The protein below binds the small molecule below.
Small molecule (SMILES): CN1C(=O)C[C@@H]2CN(C3CCC(Nc4ncnc5[nH]cc(C6CCOCC6)c45)CC3)CC[C@@H]21

Binding-site contacts:
Ligand atom N5 contacts residue VAL104 of chain 1.A at 2.8 Å (h-bond).
Ligand atom C19 contacts residue VAL87 of chain 1.A at 3.5 Å (hydrophobic).
Ligand atom C5 contacts residue ASP113 of chain 1.A at 3.3 Å.
Ligand atom O1 contacts residue LYS54 of chain 1.A at 3.3 Å.
Ligand atom C1 contacts residue GLY34 of chain 1.A at 3.8 Å.
Ligand atom C5 contacts residue LEU118 of chain 1.A at 3.7 Å (hydrophobic).
Ligand atom N5 contacts residue TYR103 of chain 1.A at 3.7 Å.
Ligand atom C6 contacts residue MET33 of chain 1.A at 3.6 Å (hydrophobic).
Ligand atom O contacts residue GLU35 of chain 1.A at 3.7 Å.
Ligand atom C19 contacts residue TYR103 of chain 1.A at 3.4 Å (hydrophobic).
Ligand atom N4 contacts residue VAL104 of chain 1.A at 3.7 Å.
Ligand atom C21 contacts residue VAL41 of chain 1.A at 3.9 Å (hydrophobic).
Ligand atom N5 contacts residue VAL87 of chain 1.A at 3.8 Å.
Ligand atom C15 contacts residue MET106 of chain 1.A at 3.5 Å (hydrophobic).
Ligand atom N5 contacts residue ALA52 of chain 1.A at 3.5 Å.
Ligand atom C6 contacts residue ASP113 of chain 1.A at 3.0 Å.
Ligand atom N4 contacts residue ALA52 of chain 1.A at 3.7 Å.
Ligand atom C9 contacts residue ASP113 of chain 1.A at 3.6 Å.
Ligand atom N4 contacts residue MET106 of chain 1.A at 2.9 Å (h-bond).
Ligand atom C23 contacts residue TYR103 of chain 1.A at 3.8 Å (hydrophobic).
Ligand atom O contacts residue GLY34 of chain 1.A at 3.3 Å.
Ligand atom C24 contacts residue TYR103 of chain 1.A at 3.6 Å (hydrophobic).
Ligand atom C22 contacts residue LYS54 of chain 1.A at 3.8 Å.
Ligand atom N5 contacts residue MET106 of chain 1.A at 3.8 Å.
Ligand atom C20 contacts residue LEU159 of chain 1.A at 3.8 Å (hydrophobic).
Ligand atom C13 contacts residue MET33 of chain 1.A at 3.9 Å (hydrophobic).
Ligand atom O1 contacts residue ASP170 of chain 1.A at 3.8 Å.
Ligand atom N1 contacts residue ASP113 of chain 1.A at 3.5 Å (salt-bridge).
Ligand atom C contacts residue MET33 of chain 1.A at 3.4 Å (hydrophobic).
Ligand atom N4 contacts residue TYR105 of chain 1.A at 3.6 Å.
Ligand atom C17 contacts residue LEU159 of chain 1.A at 3.6 Å (hydrophobic).
Ligand atom C19 contacts residue LEU159 of chain 1.A at 3.6 Å (hydrophobic).
Ligand atom C7 contacts residue ASP113 of chain 1.A at 3.3 Å.
Ligand atom C16 contacts residue ALA52 of chain 1.A at 3.5 Å (hydrophobic).
Ligand atom C16 contacts residue VAL104 of chain 1.A at 3.7 Å (hydrophobic).
Ligand atom C18 contacts residue LEU159 of chain 1.A at 3.4 Å (hydrophobic).
Ligand atom N contacts residue MET33 of chain 1.A at 3.8 Å.
Ligand atom O1 contacts residue TYR103 of chain 1.A at 3.5 Å (h-bond).
Ligand atom C15 contacts residue TYR105 of chain 1.A at 3.8 Å (hydrophobic).
Ligand atom C16 contacts residue MET106 of chain 1.A at 3.7 Å (hydrophobic).

Sequence of chain 1.A:
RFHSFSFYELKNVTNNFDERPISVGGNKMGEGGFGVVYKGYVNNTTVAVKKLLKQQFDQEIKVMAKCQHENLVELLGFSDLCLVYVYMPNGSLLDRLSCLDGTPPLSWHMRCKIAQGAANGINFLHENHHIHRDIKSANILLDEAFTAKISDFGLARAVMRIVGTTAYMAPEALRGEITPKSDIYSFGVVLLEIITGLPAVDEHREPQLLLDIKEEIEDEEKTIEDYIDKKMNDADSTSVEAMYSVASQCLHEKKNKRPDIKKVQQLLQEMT